Sequence of chain 1.C:
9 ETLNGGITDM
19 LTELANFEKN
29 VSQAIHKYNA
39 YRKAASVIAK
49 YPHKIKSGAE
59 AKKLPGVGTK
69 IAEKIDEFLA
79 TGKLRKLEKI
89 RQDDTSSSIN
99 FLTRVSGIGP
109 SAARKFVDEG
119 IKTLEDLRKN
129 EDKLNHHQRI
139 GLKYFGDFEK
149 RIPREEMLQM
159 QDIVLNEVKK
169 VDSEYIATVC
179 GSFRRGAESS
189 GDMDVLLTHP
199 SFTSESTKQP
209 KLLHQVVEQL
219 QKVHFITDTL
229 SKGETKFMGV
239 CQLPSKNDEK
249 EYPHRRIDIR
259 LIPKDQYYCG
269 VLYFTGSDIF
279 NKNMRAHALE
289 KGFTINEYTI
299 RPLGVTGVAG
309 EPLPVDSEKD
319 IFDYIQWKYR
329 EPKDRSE

A protein and the small-molecule ligand that binds it are described below.
Small molecule (SMILES): Cc1cn([C@H]2C[C@H](O[P](=O)(O)OC[C@H]3O[C@@]4(C[C@@H]3O[P](=O)(O)OC[C@H]3O[C@@H](n5cnc6c(N)ncnc65)C[C@@H]3O[P](=O)(O)OC[C@H]3O[C@@H](n5cnc6c(=O)nc(N)[nH]c65)C[C@@H]3O[P](=O)(O)OC[C@H]3O[C@@H](n5cnc6c(N)ncnc65)C[C@@H]3OP(=O)(O)O)c3c(C)c(=O)[nH]c(=O)n34)[C@@H](CO[P](=O)(O)O[C@H]3C[C@H](n4cnc5c(N)ncnc54)O[C@@H]3CO[P](=O)(O)O[C@H]3C[C@H](n4ccc(N)nc4=O)O[C@@H]3CO)O2)c(=O)[nH]c1=O

Binding-site contacts:
Ligand atom N1 contacts residue DA5 of chain 1.B at 3.5 Å (h-bond).
Ligand atom N2 contacts residue DT3 of chain 1.B at 2.9 Å (h-bond).
Ligand atom N6 contacts residue DT3 of chain 1.B at 2.5 Å (h-bond).
Ligand atom OP1 contacts residue GLY231 of chain 1.C at 3.2 Å.
Ligand atom C4 contacts residue DA4 of chain 1.B at 3.1 Å.
Ligand atom N1 contacts residue DA4 of chain 1.B at 3.4 Å.
Ligand atom N2 contacts residue DC2 of chain 1.B at 2.9 Å (h-bond).
Ligand atom OP1 contacts residue THR233 of chain 1.C at 2.9 Å (h-bond).
Ligand atom C2 contacts residue DT3 of chain 1.B at 3.3 Å.
Ligand atom C2 contacts residue DT6 of chain 1.B at 3.1 Å.
Ligand atom O2 contacts residue DA5 of chain 1.B at 3.4 Å.
Ligand atom OP1 contacts residue LYS234 of chain 1.C at 3.3 Å (salt-bridge).
Ligand atom N3 contacts residue DA5 of chain 1.B at 2.8 Å (h-bond).
Ligand atom N1 contacts residue DT3 of chain 1.B at 2.5 Å (h-bond).
Ligand atom C6 contacts residue DT3 of chain 1.B at 3.0 Å.
Ligand atom C6 contacts residue DT1 of chain 1.B at 3.4 Å.
Ligand atom C2 contacts residue DC2 of chain 1.B at 3.1 Å.
Ligand atom C2 contacts residue DA4 of chain 1.B at 3.4 Å.
Ligand atom OP1 contacts residue LYS230 of chain 1.C at 3.5 Å (salt-bridge).
Ligand atom N1 contacts residue DT1 of chain 1.B at 2.7 Å (h-bond).
Ligand atom N3 contacts residue DG7 of chain 1.B at 3.3 Å (h-bond).
Ligand atom N3 contacts residue DA4 of chain 1.B at 2.2 Å (h-bond).
Ligand atom C2 contacts residue DG7 of chain 1.B at 3.2 Å.
Ligand atom N6 contacts residue DT1 of chain 1.B at 2.9 Å (h-bond).
Ligand atom N1 contacts residue DG7 of chain 1.B at 3.4 Å (h-bond).
Ligand atom OP1 contacts residue GLU232 of chain 1.C at 3.0 Å (salt-bridge).
Ligand atom C6 contacts residue DC2 of chain 1.B at 3.0 Å.
Ligand atom O4 contacts residue DA4 of chain 1.B at 2.7 Å (h-bond).
Ligand atom C4 contacts residue DA5 of chain 1.B at 3.4 Å.
Ligand atom O2 contacts residue DG7 of chain 1.B at 2.8 Å (h-bond).
Ligand atom O4 contacts residue DA5 of chain 1.B at 3.1 Å (h-bond).
Ligand atom N6 contacts residue DC2 of chain 1.B at 3.3 Å (h-bond).
Ligand atom N6 contacts residue DA5 of chain 1.B at 3.1 Å (h-bond).
Ligand atom N1 contacts residue DC2 of chain 1.B at 2.6 Å (h-bond).
Ligand atom N1 contacts residue DT6 of chain 1.B at 2.7 Å (h-bond).
Ligand atom C2 contacts residue DA4 of chain 1.B at 3.1 Å.
Ligand atom O6 contacts residue DC2 of chain 1.B at 2.6 Å (h-bond).
Ligand atom N6 contacts residue DT6 of chain 1.B at 3.3 Å (h-bond).
Ligand atom O2 contacts residue DA4 of chain 1.B at 2.8 Å.
Ligand atom C2 contacts residue DT1 of chain 1.B at 3.3 Å.